This protein binds this small molecule.
Small molecule (SMILES): OC[C@H]1O[C@@H](O)[C@H](O)[C@@H](O)[C@H]1O

Binding-site contacts:
Ligand atom O3 contacts residue TRP285 of chain 1.ZA at 3.9 Å.
Ligand atom C4 contacts residue TRP285 of chain 1.ZA at 4.0 Å (hydrophobic).
Ligand atom O1 contacts residue TRP285 of chain 1.ZA at 3.1 Å.
Ligand atom O2 contacts residue VAL255 of chain 1.BB at 3.9 Å.
Ligand atom O1 contacts residue ALA254 of chain 1.BB at 4.3 Å.
Ligand atom O4 contacts residue TRP285 of chain 1.ZA at 3.2 Å.
Ligand atom C2 contacts residue ASN252 of chain 1.BB at 4.4 Å.
Ligand atom C5 contacts residue TRP285 of chain 1.ZA at 3.7 Å (hydrophobic).
Ligand atom O5 contacts residue TRP285 of chain 1.ZA at 3.1 Å (h-bond).
Ligand atom O6 contacts residue TRP285 of chain 1.ZA at 3.2 Å (h-bond).
Ligand atom C3 contacts residue TRP285 of chain 1.ZA at 4.0 Å (hydrophobic).
Ligand atom C1 contacts residue TRP285 of chain 1.ZA at 3.5 Å (hydrophobic).
Ligand atom C2 contacts residue TRP285 of chain 1.ZA at 3.5 Å (hydrophobic).
Ligand atom O1 contacts residue ASN252 of chain 1.BB at 4.2 Å.
Ligand atom O2 contacts residue ASN252 of chain 1.BB at 3.1 Å (h-bond).
Ligand atom O2 contacts residue TRP285 of chain 1.ZA at 4.3 Å.
Ligand atom O1 contacts residue VAL255 of chain 1.BB at 4.0 Å.
Ligand atom C6 contacts residue TRP285 of chain 1.ZA at 3.4 Å (hydrophobic).

Sequence of chain 1.ZA:
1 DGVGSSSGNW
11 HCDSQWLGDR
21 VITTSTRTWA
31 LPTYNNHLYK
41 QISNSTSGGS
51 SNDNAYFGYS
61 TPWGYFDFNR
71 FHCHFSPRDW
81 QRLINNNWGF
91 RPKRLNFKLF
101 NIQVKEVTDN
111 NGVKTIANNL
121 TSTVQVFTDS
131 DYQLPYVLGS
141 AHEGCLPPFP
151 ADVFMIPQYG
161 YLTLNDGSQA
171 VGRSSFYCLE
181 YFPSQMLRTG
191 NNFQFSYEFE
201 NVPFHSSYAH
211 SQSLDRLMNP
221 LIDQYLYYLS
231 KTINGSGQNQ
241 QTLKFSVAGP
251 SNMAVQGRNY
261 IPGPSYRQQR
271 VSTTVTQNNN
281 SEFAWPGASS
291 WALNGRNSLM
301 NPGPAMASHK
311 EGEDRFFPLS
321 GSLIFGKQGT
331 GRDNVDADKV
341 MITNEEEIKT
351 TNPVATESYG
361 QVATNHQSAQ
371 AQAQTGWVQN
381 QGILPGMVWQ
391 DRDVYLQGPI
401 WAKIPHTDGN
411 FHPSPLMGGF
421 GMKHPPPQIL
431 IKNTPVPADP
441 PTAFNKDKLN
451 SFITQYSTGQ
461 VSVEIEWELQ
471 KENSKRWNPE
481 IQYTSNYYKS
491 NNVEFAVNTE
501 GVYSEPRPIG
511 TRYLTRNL

Sequence of chain 1.BB:
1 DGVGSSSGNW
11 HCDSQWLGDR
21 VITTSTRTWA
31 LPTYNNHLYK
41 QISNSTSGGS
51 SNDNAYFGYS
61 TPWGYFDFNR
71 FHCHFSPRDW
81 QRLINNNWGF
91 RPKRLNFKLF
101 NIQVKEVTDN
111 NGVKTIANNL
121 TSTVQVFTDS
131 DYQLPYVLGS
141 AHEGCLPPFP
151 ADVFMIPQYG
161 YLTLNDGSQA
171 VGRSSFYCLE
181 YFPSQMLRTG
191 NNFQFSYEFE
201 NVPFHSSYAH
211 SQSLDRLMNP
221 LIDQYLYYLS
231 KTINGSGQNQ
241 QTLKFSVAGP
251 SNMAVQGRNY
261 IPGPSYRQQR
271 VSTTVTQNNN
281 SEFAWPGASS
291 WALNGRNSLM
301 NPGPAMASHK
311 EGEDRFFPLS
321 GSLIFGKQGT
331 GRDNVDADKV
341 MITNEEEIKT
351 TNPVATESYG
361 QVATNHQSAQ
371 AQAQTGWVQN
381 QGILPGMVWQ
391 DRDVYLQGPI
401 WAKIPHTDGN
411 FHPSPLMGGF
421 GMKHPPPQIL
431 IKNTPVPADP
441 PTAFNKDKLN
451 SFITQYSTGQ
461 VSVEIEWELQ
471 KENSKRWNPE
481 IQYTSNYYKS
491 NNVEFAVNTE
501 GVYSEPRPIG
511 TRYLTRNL